Sequence of chain 1.D:
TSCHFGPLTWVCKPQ

Sequence of chain 1.B:
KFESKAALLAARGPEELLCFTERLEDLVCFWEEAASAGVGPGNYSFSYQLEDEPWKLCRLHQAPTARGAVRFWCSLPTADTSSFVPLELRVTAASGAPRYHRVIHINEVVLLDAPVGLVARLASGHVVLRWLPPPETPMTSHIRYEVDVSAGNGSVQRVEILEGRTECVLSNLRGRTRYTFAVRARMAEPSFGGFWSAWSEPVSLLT

Binding-site contacts:
Ligand atom CD1 contacts residue TRP13 of chain 1.D at 3.5 Å (hydrophobic).
Ligand atom NE2 contacts residue GLN18 of chain 1.D at 2.6 Å (h-bond).
Ligand atom CZ contacts residue PHE84 of chain 1.B at 4.1 Å (hydrophobic).
Ligand atom CG contacts residue VAL85 of chain 1.B at 4.1 Å (hydrophobic).
Ligand atom CG2 contacts residue PRO194 of chain 1.B at 3.6 Å (hydrophobic).
Ligand atom BR2 contacts residue SER83 of chain 1.B at 3.5 Å.
Ligand atom SG contacts residue TRP13 of chain 1.D at 3.8 Å.
Ligand atom O contacts residue DBY4 of chain 1.D at 3.3 Å (h-bond).
Ligand atom OH contacts residue SER83 of chain 1.B at 3.2 Å (h-bond).
Ligand atom CE2 contacts residue PHE84 of chain 1.B at 3.9 Å (hydrophobic).
Ligand atom SG contacts residue CYS6 of chain 1.D at 3.0 Å.
Ligand atom BR2 contacts residue SER82 of chain 1.B at 3.9 Å.
Ligand atom CG contacts residue SER82 of chain 1.B at 4.0 Å.
Ligand atom CA contacts residue DBY4 of chain 1.D at 3.3 Å.
Ligand atom CA contacts residue CYS6 of chain 1.D at 3.9 Å (hydrophobic).
Ligand atom BR1 contacts residue PHE8 of chain 1.D at 3.4 Å.
Ligand atom N contacts residue CYS6 of chain 1.D at 3.2 Å (h-bond).
Ligand atom C contacts residue DBY4 of chain 1.D at 4.1 Å.
Ligand atom CB contacts residue THR3 of chain 1.D at 3.9 Å.
Ligand atom N contacts residue CYS6 of chain 1.D at 3.4 Å (h-bond).
Ligand atom CA contacts residue DBY4 of chain 1.D at 4.0 Å.
Ligand atom CD contacts residue VAL85 of chain 1.B at 3.4 Å (hydrophobic).
Ligand atom O contacts residue SER5 of chain 1.D at 3.4 Å.
Ligand atom N contacts residue DBY4 of chain 1.D at 3.0 Å (h-bond).
Ligand atom CB contacts residue CYS6 of chain 1.D at 3.3 Å (hydrophobic).
Ligand atom CD contacts residue GLN18 of chain 1.D at 3.3 Å.
Ligand atom CB contacts residue GLN18 of chain 1.D at 3.5 Å.
Ligand atom CA contacts residue CYS6 of chain 1.D at 4.0 Å (hydrophobic).
Ligand atom O contacts residue DBY4 of chain 1.D at 2.9 Å (h-bond).
Ligand atom BR2 contacts residue PHE84 of chain 1.B at 3.8 Å.
Ligand atom OG1 contacts residue HIS7 of chain 1.D at 3.9 Å.
Ligand atom CG2 contacts residue SER195 of chain 1.B at 3.7 Å.
Ligand atom O contacts residue PHE84 of chain 1.B at 3.5 Å.
Ligand atom O contacts residue THR3 of chain 1.D at 3.4 Å.
Ligand atom O contacts residue CYS6 of chain 1.D at 3.0 Å (h-bond).
Ligand atom C contacts residue DBY4 of chain 1.D at 3.5 Å.
Ligand atom CZ2 contacts residue CYS15 of chain 1.D at 3.9 Å (hydrophobic).
Ligand atom C contacts residue CYS6 of chain 1.D at 4.0 Å (hydrophobic).
Ligand atom CB contacts residue CYS6 of chain 1.D at 3.8 Å (hydrophobic).
Ligand atom OE1 contacts residue GLN18 of chain 1.D at 3.9 Å.

The small molecule below binds the protein below.
Small molecule (SMILES): CC(C)C[C@@H]1NC(=O)[C@@H]2CCCN2C(=O)CNC(=O)[C@H](Cc2ccccc2)NC(=O)[C@H](CC2=NC=NC2)NC(=O)[C@@H](NC(=O)[C@H](CO)NC(=O)[C@H](Cc2cc(Br)c(O)c(Br)c2)NC(=O)[C@@H](N)[C@@H](C)O)CSSC[C@@H](C(=O)N[C@@H](CCCCN)C(=O)N2CCC[C@H]2C(=O)N[C@H](C=O)CCC(N)=O)NC(=O)[C@H](C(C)C)NC(=O)[C@H](CC2=CN=C3C=CC=CC23)NC(=O)[C@H]([C@@H](C)O)NC1=O